Binding-site contacts:
Ligand atom C10 contacts residue MET96 of chain 1.A at 3.3 Å (hydrophobic).
Ligand atom BR contacts residue ASP156 of chain 1.A at 3.6 Å.
Ligand atom F contacts residue LYS40 of chain 1.A at 3.6 Å.
Ligand atom C12 contacts residue GLU97 of chain 1.A at 3.9 Å.
Ligand atom C13 contacts residue GLU97 of chain 1.A at 3.2 Å.
Ligand atom C13 contacts residue ILE17 of chain 1.A at 3.5 Å (hydrophobic).
Ligand atom O contacts residue LEU95 of chain 1.A at 3.6 Å.
Ligand atom C8 contacts residue LEU145 of chain 1.A at 3.7 Å (hydrophobic).
Ligand atom N2 contacts residue ILE17 of chain 1.A at 3.8 Å.
Ligand atom F contacts residue VAL25 of chain 1.A at 3.6 Å.
Ligand atom C13 contacts residue MET96 of chain 1.A at 3.8 Å (hydrophobic).
Ligand atom N contacts residue ASP94 of chain 1.A at 2.8 Å (salt-bridge).
Ligand atom C14 contacts residue GLU97 of chain 1.A at 3.5 Å.
Ligand atom C10 contacts residue ALA38 of chain 1.A at 3.9 Å (hydrophobic).
Ligand atom C6 contacts residue LEU145 of chain 1.A at 3.8 Å (hydrophobic).
Ligand atom C15 contacts residue LEU95 of chain 1.A at 3.9 Å (hydrophobic).
Ligand atom C2 contacts residue TYR22 of chain 1.A at 3.7 Å (hydrophobic).
Ligand atom C16 contacts residue LEU145 of chain 1.A at 3.5 Å (hydrophobic).
Ligand atom C9 contacts residue LEU145 of chain 1.A at 3.8 Å (hydrophobic).
Ligand atom C7 contacts residue LEU145 of chain 1.A at 3.4 Å (hydrophobic).
Ligand atom C8 contacts residue ASP94 of chain 1.A at 3.5 Å.
Ligand atom N contacts residue ALA38 of chain 1.A at 3.7 Å.
Ligand atom O contacts residue ALA38 of chain 1.A at 3.4 Å.
Ligand atom BR contacts residue LEU145 of chain 1.A at 3.6 Å.
Ligand atom C14 contacts residue ILE17 of chain 1.A at 3.6 Å (hydrophobic).
Ligand atom C12 contacts residue MET96 of chain 1.A at 3.4 Å (hydrophobic).
Ligand atom BR contacts residue GLY155 of chain 1.A at 3.6 Å.
Ligand atom C12 contacts residue ILE17 of chain 1.A at 3.8 Å (hydrophobic).
Ligand atom N2 contacts residue MET96 of chain 1.A at 3.8 Å.
Ligand atom C8 contacts residue ILE71 of chain 1.A at 3.9 Å (hydrophobic).
Ligand atom C11 contacts residue MET96 of chain 1.A at 3.1 Å (hydrophobic).
Ligand atom O contacts residue MET96 of chain 1.A at 2.7 Å (h-bond).
Ligand atom N contacts residue LEU145 of chain 1.A at 3.9 Å.
Ligand atom O1 contacts residue ILE71 of chain 1.A at 3.6 Å.
Ligand atom N1 contacts residue MET96 of chain 1.A at 3.4 Å (h-bond).
Ligand atom C9 contacts residue ASP94 of chain 1.A at 4.0 Å.
Ligand atom O contacts residue ASP94 of chain 1.A at 3.7 Å.
Ligand atom C15 contacts residue MET96 of chain 1.A at 3.4 Å (hydrophobic).
Ligand atom C3 contacts residue TYR22 of chain 1.A at 3.8 Å (hydrophobic).
Ligand atom C8 contacts residue LEU93 of chain 1.A at 3.8 Å (hydrophobic).

Sequence of chain 1.A:
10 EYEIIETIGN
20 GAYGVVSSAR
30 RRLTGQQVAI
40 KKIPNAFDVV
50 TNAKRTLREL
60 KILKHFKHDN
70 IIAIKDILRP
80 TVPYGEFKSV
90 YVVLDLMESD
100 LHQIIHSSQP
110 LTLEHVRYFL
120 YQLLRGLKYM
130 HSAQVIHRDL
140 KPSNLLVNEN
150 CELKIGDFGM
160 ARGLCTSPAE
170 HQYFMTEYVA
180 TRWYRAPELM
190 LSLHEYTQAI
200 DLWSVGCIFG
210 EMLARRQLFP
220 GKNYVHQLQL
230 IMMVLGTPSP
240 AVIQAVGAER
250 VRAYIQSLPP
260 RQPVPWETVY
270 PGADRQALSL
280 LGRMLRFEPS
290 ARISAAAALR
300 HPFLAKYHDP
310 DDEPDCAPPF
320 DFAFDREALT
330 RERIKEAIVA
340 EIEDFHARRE

A small-molecule ligand and the protein it binds are described below.
Small molecule (SMILES): O=C(Nc1cccnc1)c1cc(C(=O)c2c(F)cccc2Br)c[nH]1